A protein and the small-molecule ligand that binds it are described below.
Small molecule (SMILES): CC(=O)N[C@@H]1[C@@H](O)[C@H](O)[C@@H](CO)O[C@H]1O

Binding-site contacts:
Ligand atom O5 contacts residue ASN126 of chain 1.B at 2.5 Å (h-bond).
Ligand atom C5 contacts residue ASN126 of chain 1.B at 3.7 Å.
Ligand atom C2 contacts residue ASN126 of chain 1.B at 2.5 Å.
Ligand atom N2 contacts residue ASN126 of chain 1.B at 2.8 Å (h-bond).
Ligand atom C3 contacts residue ASN126 of chain 1.B at 3.8 Å.
Ligand atom C7 contacts residue SER125 of chain 1.B at 3.9 Å.
Ligand atom C4 contacts residue ASN126 of chain 1.B at 4.2 Å.
Ligand atom C1 contacts residue ASN126 of chain 1.B at 1.5 Å.
Ligand atom C7 contacts residue ASN126 of chain 1.B at 3.4 Å.
Ligand atom O7 contacts residue SER125 of chain 1.B at 3.3 Å (h-bond).
Ligand atom C8 contacts residue ASN126 of chain 1.B at 3.8 Å.
Ligand atom C8 contacts residue SER125 of chain 1.B at 3.6 Å.
Ligand atom O7 contacts residue ASN126 of chain 1.B at 3.2 Å (h-bond).

Sequence of chain 1.B:
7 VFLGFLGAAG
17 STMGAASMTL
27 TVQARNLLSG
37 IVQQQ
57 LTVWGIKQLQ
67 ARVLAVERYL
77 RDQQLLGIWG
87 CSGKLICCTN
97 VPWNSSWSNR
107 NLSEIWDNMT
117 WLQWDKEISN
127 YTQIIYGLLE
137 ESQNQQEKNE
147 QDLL